Sequence of chain 1.C:
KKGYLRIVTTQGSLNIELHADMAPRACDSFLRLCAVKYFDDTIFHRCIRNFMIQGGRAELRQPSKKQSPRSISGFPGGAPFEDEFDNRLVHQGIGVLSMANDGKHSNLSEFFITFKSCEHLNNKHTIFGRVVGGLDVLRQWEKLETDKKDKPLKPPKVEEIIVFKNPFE

This small molecule binds to this protein.
Small molecule (SMILES): C/C=C/C[C@@H](C)[C@@H](O)[C@H](NC)C(=O)N[C@@H](CC)C(=O)N(C)CC(=O)N(C)[C@@H](CC(C)C)C(=O)N[C@H](C(=O)N(C)[C@@H](CC(C)C)C(=O)N[C@@H](C)C(=O)N[C@H](C)C(=O)N(C)[C@@H](CC(C)C)C(=O)N(C)[C@@H](CC(C)C)C(=O)N(C)[C@H](C=O)C(C)C)C(C)C

Binding-site contacts:
Ligand atom CN contacts residue ASP110 of chain 1.C at 3.4 Å.
Ligand atom CG2 contacts residue PHE55 of chain 1.C at 3.5 Å (hydrophobic).
Ligand atom CG1 contacts residue ALA108 of chain 1.C at 3.8 Å (hydrophobic).
Ligand atom CB contacts residue EDO1 of chain 1.KA at 3.3 Å.
Ligand atom CG contacts residue ALA108 of chain 1.C at 3.6 Å (hydrophobic).
Ligand atom CN contacts residue HIS133 of chain 1.C at 3.2 Å.
Ligand atom O contacts residue ASN109 of chain 1.C at 3.4 Å (h-bond).
Ligand atom CB contacts residue HIS128 of chain 1.C at 3.7 Å.
Ligand atom O contacts residue HIS128 of chain 1.C at 2.8 Å (h-bond).
Ligand atom CA contacts residue ASP110 of chain 1.C at 3.6 Å.
Ligand atom O contacts residue ARG50 of chain 1.C at 2.9 Å (salt-bridge).
Ligand atom C contacts residue HIS133 of chain 1.C at 3.1 Å.
Ligand atom O contacts residue HIS133 of chain 1.C at 3.6 Å.
Ligand atom C contacts residue HIS128 of chain 1.C at 3.8 Å.
Ligand atom CN contacts residue EDO1 of chain 1.KA at 3.5 Å.
Ligand atom CG2 contacts residue MET56 of chain 1.C at 3.7 Å (hydrophobic).
Ligand atom CB contacts residue GLU118 of chain 1.C at 3.4 Å.
Ligand atom N contacts residue ASP110 of chain 1.C at 3.1 Å (salt-bridge).
Ligand atom CB contacts residue PHE120 of chain 1.C at 3.6 Å (hydrophobic).
Ligand atom O contacts residue PHE55 of chain 1.C at 3.2 Å.
Ligand atom CN contacts residue LEU129 of chain 1.C at 3.5 Å (hydrophobic).
Ligand atom CB contacts residue ASN109 of chain 1.C at 3.3 Å.
Ligand atom CN contacts residue ARG50 of chain 1.C at 3.5 Å.
Ligand atom CG1 contacts residue PHE120 of chain 1.C at 3.5 Å (hydrophobic).
Ligand atom O contacts residue ALA108 of chain 1.C at 3.3 Å.
Ligand atom CG contacts residue GLU118 of chain 1.C at 3.7 Å.
Ligand atom CG1 contacts residue GLN58 of chain 1.C at 3.6 Å.
Ligand atom CG contacts residue ASN109 of chain 1.C at 3.6 Å.
Ligand atom C contacts residue ASP110 of chain 1.C at 3.5 Å.
Ligand atom O contacts residue GLN58 of chain 1.C at 3.0 Å (h-bond).
Ligand atom N contacts residue ASN109 of chain 1.C at 3.2 Å (h-bond).
Ligand atom CG1 contacts residue ARG50 of chain 1.C at 3.8 Å.
Ligand atom CD1 contacts residue ASN109 of chain 1.C at 3.2 Å.
Ligand atom CH contacts residue ASP110 of chain 1.C at 3.7 Å.
Ligand atom C contacts residue PHE55 of chain 1.C at 3.4 Å (hydrophobic).
Ligand atom CB contacts residue ASP110 of chain 1.C at 3.8 Å.
Ligand atom CB contacts residue PHE55 of chain 1.C at 3.8 Å (hydrophobic).
Ligand atom CA contacts residue ASN109 of chain 1.C at 3.2 Å.
Ligand atom O contacts residue ASP110 of chain 1.C at 3.0 Å (salt-bridge).
Ligand atom C contacts residue ASN109 of chain 1.C at 3.6 Å.